Binding-site contacts:
Ligand atom O2P contacts residue ILE69 of chain 1.A at 3.9 Å.
Ligand atom O2 contacts residue SER178 of chain 1.A at 4.3 Å.
Ligand atom O1P contacts residue VAL70 of chain 1.A at 3.0 Å (h-bond).
Ligand atom O3P contacts residue VAL70 of chain 1.A at 4.1 Å.
Ligand atom O2 contacts residue ILE69 of chain 1.A at 3.3 Å (h-bond).
Ligand atom C1M contacts residue ALA71 of chain 1.A at 3.8 Å (hydrophobic).
Ligand atom P contacts residue SER178 of chain 1.A at 3.8 Å.
Ligand atom O1 contacts residue GLY68 of chain 1.A at 3.1 Å (h-bond).
Ligand atom O1P contacts residue SER178 of chain 1.A at 3.2 Å (h-bond).
Ligand atom O1 contacts residue ALA71 of chain 1.A at 3.6 Å.
Ligand atom O2 contacts residue GLY68 of chain 1.A at 2.9 Å.
Ligand atom P contacts residue VAL70 of chain 1.A at 3.7 Å.
Ligand atom P contacts residue ILE69 of chain 1.A at 3.6 Å.
Ligand atom O2P contacts residue GLY68 of chain 1.A at 3.3 Å.
Ligand atom C1 contacts residue GLY68 of chain 1.A at 3.5 Å.
Ligand atom O2 contacts residue GLY67 of chain 1.A at 4.3 Å.
Ligand atom P contacts residue GLY68 of chain 1.A at 3.6 Å.
Ligand atom O1P contacts residue GLY68 of chain 1.A at 3.6 Å.
Ligand atom O2P contacts residue ASN177 of chain 1.A at 3.8 Å.
Ligand atom P contacts residue ALA71 of chain 1.A at 4.2 Å.
Ligand atom O3P contacts residue SER176 of chain 1.A at 4.1 Å.
Ligand atom O1P contacts residue ILE69 of chain 1.A at 3.0 Å (h-bond).
Ligand atom O2P contacts residue SER178 of chain 1.A at 3.1 Å (h-bond).
Ligand atom C1 contacts residue ALA71 of chain 1.A at 3.4 Å (hydrophobic).
Ligand atom O2 contacts residue VAL70 of chain 1.A at 3.4 Å (h-bond).
Ligand atom O1 contacts residue GLY67 of chain 1.A at 3.8 Å.
Ligand atom O2 contacts residue ALA71 of chain 1.A at 3.1 Å (h-bond).

Sequence of chain 1.A:
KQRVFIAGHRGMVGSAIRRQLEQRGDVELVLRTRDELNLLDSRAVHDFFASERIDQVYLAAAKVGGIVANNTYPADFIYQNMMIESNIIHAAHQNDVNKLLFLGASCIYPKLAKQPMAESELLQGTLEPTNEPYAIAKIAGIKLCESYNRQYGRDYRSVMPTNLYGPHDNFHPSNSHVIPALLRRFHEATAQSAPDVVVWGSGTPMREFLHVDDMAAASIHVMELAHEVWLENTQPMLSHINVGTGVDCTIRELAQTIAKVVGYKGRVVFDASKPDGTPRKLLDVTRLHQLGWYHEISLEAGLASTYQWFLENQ

A protein and the small-molecule ligand that binds it are described below.
Small molecule (SMILES): CC(=O)OP(=O)(O)O